Sequence of chain 1.DB:
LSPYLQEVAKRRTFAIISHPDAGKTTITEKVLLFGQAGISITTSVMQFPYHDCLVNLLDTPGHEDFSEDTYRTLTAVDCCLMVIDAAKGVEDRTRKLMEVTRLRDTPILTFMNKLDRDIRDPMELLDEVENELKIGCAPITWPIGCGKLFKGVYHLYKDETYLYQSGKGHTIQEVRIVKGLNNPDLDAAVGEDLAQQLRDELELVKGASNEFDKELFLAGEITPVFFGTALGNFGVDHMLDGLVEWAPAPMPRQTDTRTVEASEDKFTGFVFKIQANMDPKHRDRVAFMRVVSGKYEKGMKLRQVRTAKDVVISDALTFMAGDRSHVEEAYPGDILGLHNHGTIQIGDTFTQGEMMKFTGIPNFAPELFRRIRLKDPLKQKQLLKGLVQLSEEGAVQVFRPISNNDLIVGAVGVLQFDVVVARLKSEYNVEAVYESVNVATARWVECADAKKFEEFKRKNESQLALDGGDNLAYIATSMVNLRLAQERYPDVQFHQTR

The protein below binds the small molecule below.
Small molecule (SMILES): Nc1nc2c(ncn2[C@@H]2O[C@H](CO[P](=O)(O)O[P](=O)(O)CP(=O)(O)O)[C@@H](O)[C@H]2O)c(=O)[nH]1

Binding-site contacts:
Ligand atom N1 contacts residue LEU260 of chain 1.DB at 3.6 Å.
Ligand atom O2G contacts residue HIS21 of chain 1.DB at 3.0 Å (h-bond).
Ligand atom N7 contacts residue ASN142 of chain 1.DB at 3.4 Å (h-bond).
Ligand atom O2A contacts residue GLY25 of chain 1.DB at 3.3 Å.
Ligand atom O2A contacts residue THR28 of chain 1.DB at 3.6 Å (h-bond).
Ligand atom C6 contacts residue ALA259 of chain 1.DB at 3.8 Å (hydrophobic).
Ligand atom O3G contacts residue SER69 of chain 1.DB at 3.0 Å (h-bond).
Ligand atom C3B contacts residue ILE68 of chain 1.DB at 3.5 Å (hydrophobic).
Ligand atom N2 contacts residue LEU260 of chain 1.DB at 3.6 Å.
Ligand atom O2G contacts residue SER20 of chain 1.DB at 3.6 Å (h-bond).
Ligand atom O6 contacts residue LEU260 of chain 1.DB at 3.3 Å (h-bond).
Ligand atom O3A contacts residue ALA24 of chain 1.DB at 3.8 Å.
Ligand atom N3 contacts residue ASP145 of chain 1.DB at 3.4 Å (salt-bridge).
Ligand atom C6 contacts residue THR258 of chain 1.DB at 3.2 Å.
Ligand atom O6 contacts residue THR258 of chain 1.DB at 2.4 Å (h-bond).
Ligand atom O3G contacts residue GLY91 of chain 1.DB at 3.3 Å (h-bond).
Ligand atom O3A contacts residue GLY25 of chain 1.DB at 3.2 Å (h-bond).
Ligand atom O6 contacts residue ASN142 of chain 1.DB at 3.0 Å (h-bond).
Ligand atom O3G contacts residue HIS92 of chain 1.DB at 3.6 Å.
Ligand atom N2 contacts residue ASP145 of chain 1.DB at 1.3 Å (salt-bridge).
Ligand atom O2G contacts residue LYS26 of chain 1.DB at 3.5 Å.
Ligand atom N1 contacts residue THR258 of chain 1.DB at 3.3 Å (h-bond).
Ligand atom O3A contacts residue ILE68 of chain 1.DB at 3.7 Å.
Ligand atom O6 contacts residue ALA259 of chain 1.DB at 2.6 Å (h-bond).
Ligand atom O1B contacts residue LYS26 of chain 1.DB at 3.3 Å (salt-bridge).
Ligand atom O2A contacts residue THR27 of chain 1.DB at 3.5 Å (h-bond).
Ligand atom C2 contacts residue ASP145 of chain 1.DB at 2.4 Å.
Ligand atom O2A contacts residue LYS26 of chain 1.DB at 3.8 Å.
Ligand atom O1B contacts residue THR27 of chain 1.DB at 3.3 Å (h-bond).
Ligand atom PB contacts residue LYS26 of chain 1.DB at 3.4 Å.
Ligand atom O1G contacts residue LYS26 of chain 1.DB at 3.3 Å.
Ligand atom O2B contacts residue LYS26 of chain 1.DB at 2.5 Å (salt-bridge).
Ligand atom O1A contacts residue ILE68 of chain 1.DB at 3.3 Å.
Ligand atom O2B contacts residue ALA24 of chain 1.DB at 3.5 Å (h-bond).
Ligand atom C5' contacts residue GLY25 of chain 1.DB at 3.8 Å.
Ligand atom O4' contacts residue LYS143 of chain 1.DB at 3.3 Å.
Ligand atom O2B contacts residue GLY25 of chain 1.DB at 2.6 Å (h-bond).
Ligand atom PB contacts residue GLY25 of chain 1.DB at 3.5 Å.
Ligand atom O1G contacts residue SER69 of chain 1.DB at 3.3 Å.
Ligand atom N1 contacts residue ASP145 of chain 1.DB at 3.0 Å (salt-bridge).